Sequence of chain 1.A:
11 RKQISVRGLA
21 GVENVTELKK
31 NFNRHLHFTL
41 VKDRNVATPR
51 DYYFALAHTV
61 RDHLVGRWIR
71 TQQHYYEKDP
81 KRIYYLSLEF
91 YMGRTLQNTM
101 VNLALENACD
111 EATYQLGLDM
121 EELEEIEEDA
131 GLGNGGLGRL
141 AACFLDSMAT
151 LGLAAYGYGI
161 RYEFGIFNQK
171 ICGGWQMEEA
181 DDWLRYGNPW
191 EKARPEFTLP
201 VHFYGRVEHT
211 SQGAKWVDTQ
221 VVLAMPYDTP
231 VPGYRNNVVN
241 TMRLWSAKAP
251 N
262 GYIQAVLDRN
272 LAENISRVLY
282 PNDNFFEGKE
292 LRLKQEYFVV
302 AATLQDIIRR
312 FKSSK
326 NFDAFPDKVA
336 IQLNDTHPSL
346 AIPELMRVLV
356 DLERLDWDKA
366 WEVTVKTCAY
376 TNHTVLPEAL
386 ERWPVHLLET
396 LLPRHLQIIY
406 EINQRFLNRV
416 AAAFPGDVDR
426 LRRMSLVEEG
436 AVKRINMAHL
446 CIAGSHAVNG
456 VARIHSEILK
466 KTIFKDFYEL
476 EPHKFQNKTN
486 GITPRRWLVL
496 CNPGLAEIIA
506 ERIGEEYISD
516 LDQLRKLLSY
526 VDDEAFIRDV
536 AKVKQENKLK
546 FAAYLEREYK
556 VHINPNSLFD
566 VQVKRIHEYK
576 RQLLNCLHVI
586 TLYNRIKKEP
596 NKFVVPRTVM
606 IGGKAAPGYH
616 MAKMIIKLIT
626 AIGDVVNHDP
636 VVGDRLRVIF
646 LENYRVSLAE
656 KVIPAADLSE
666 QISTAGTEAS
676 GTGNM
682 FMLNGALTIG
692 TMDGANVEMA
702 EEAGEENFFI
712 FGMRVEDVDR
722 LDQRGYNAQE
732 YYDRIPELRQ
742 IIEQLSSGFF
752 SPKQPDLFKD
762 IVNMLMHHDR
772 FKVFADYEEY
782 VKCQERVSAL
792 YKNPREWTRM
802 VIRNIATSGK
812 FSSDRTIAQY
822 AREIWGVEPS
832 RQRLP

A small-molecule ligand and the protein it binds are described below.
Small molecule (SMILES): O=C(Cn1cc(-c2ccccc2)nn1)N[C@@H]1O[C@H](CO)[C@@H](O)[C@H](O)[C@H]1O

Binding-site contacts:
Ligand atom C14 contacts residue PHE287 of chain 1.A at 3.6 Å (hydrophobic).
Ligand atom C2 contacts residue GLU673 of chain 1.A at 3.8 Å.
Ligand atom C9 contacts residue ASP284 of chain 1.A at 3.7 Å.
Ligand atom C16 contacts residue ALA384 of chain 1.A at 3.7 Å (hydrophobic).
Ligand atom N4 contacts residue HIS342 of chain 1.A at 3.6 Å.
Ligand atom O2 contacts residue TYR574 of chain 1.A at 3.1 Å (h-bond).
Ligand atom C10 contacts residue ASP284 of chain 1.A at 3.6 Å.
Ligand atom N2 contacts residue ASP340 of chain 1.A at 3.7 Å.
Ligand atom O7 contacts residue LEU137 of chain 1.A at 3.5 Å.
Ligand atom C14 contacts residue ASN285 of chain 1.A at 3.8 Å.
Ligand atom C1 contacts residue HIS378 of chain 1.A at 3.4 Å.
Ligand atom O3 contacts residue ALA674 of chain 1.A at 3.3 Å (h-bond).
Ligand atom O2 contacts residue GLU673 of chain 1.A at 3.1 Å (salt-bridge).
Ligand atom O3 contacts residue SER675 of chain 1.A at 3.0 Å (h-bond).
Ligand atom C8 contacts residue ASP340 of chain 1.A at 3.5 Å.
Ligand atom N3 contacts residue LEU137 of chain 1.A at 3.6 Å.
Ligand atom C4 contacts residue GLY676 of chain 1.A at 3.8 Å.
Ligand atom C15 contacts residue ASN285 of chain 1.A at 3.4 Å.
Ligand atom C11 contacts residue ASP284 of chain 1.A at 3.6 Å.
Ligand atom O3 contacts residue GLY676 of chain 1.A at 3.1 Å (h-bond).
Ligand atom C6 contacts residue HIS378 of chain 1.A at 3.5 Å.
Ligand atom C16 contacts residue ASN285 of chain 1.A at 3.6 Å.
Ligand atom C14 contacts residue ASN283 of chain 1.A at 3.4 Å.
Ligand atom O5 contacts residue HIS378 of chain 1.A at 3.6 Å.
Ligand atom O4 contacts residue SER675 of chain 1.A at 3.6 Å.
Ligand atom N1 contacts residue HIS378 of chain 1.A at 2.8 Å (h-bond).
Ligand atom O6 contacts residue VAL456 of chain 1.A at 3.6 Å.
Ligand atom O3 contacts residue GLU673 of chain 1.A at 2.7 Å (salt-bridge).
Ligand atom C3 contacts residue GLY676 of chain 1.A at 3.8 Å.
Ligand atom C15 contacts residue PHE287 of chain 1.A at 3.5 Å (hydrophobic).
Ligand atom O6 contacts residue ASN485 of chain 1.A at 2.9 Å (h-bond).
Ligand atom C3 contacts residue GLU673 of chain 1.A at 3.4 Å.
Ligand atom C13 contacts residue ASN283 of chain 1.A at 3.1 Å.
Ligand atom O4 contacts residue ASN485 of chain 1.A at 3.4 Å (h-bond).
Ligand atom C12 contacts residue ASN283 of chain 1.A at 3.3 Å.
Ligand atom C6 contacts residue ASN485 of chain 1.A at 3.3 Å.
Ligand atom O4 contacts residue GLY676 of chain 1.A at 2.8 Å (h-bond).
Ligand atom O6 contacts residue HIS378 of chain 1.A at 2.6 Å (h-bond).
Ligand atom C2 contacts residue HIS378 of chain 1.A at 3.3 Å.
Ligand atom C16 contacts residue ASP284 of chain 1.A at 3.6 Å.